Binding-site contacts:
Ligand atom O5 contacts residue HIS44 of chain 1.A at 4.0 Å.
Ligand atom C5 contacts residue HIS44 of chain 1.A at 4.0 Å.
Ligand atom C6 contacts residue HIS44 of chain 1.A at 3.2 Å.
Ligand atom C6 contacts residue LEU45 of chain 1.A at 4.1 Å (hydrophobic).
Ligand atom C4 contacts residue HIS44 of chain 1.A at 4.5 Å.
Ligand atom O6 contacts residue HIS44 of chain 1.A at 4.1 Å.
Ligand atom O6 contacts residue LEU45 of chain 1.A at 3.8 Å.

The small molecule below binds the protein below.
Small molecule (SMILES): OC[C@H]1O[C@H](O[C@H]2[C@H](O)[C@@H](O)[C@@H](O)O[C@@H]2CO)[C@H](O)[C@@H](O)[C@@H]1O

Sequence of chain 1.A:
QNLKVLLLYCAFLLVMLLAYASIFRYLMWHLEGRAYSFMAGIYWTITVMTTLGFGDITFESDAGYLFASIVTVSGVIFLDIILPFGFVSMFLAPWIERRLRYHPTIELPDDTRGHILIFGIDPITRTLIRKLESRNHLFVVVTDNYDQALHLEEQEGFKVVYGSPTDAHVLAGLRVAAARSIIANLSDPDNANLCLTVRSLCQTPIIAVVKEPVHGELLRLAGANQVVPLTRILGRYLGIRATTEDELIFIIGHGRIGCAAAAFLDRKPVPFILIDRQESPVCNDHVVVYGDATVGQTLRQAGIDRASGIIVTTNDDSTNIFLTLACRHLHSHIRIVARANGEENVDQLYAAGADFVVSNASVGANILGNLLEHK